Sequence of chain 1.D:
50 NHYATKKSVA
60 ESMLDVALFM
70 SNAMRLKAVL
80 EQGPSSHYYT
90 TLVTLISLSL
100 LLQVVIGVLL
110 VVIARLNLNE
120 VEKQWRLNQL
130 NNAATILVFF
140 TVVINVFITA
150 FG

Binding-site contacts:
Ligand atom C19 contacts residue ALA132 of chain 1.D at 4.2 Å (hydrophobic).
Ligand atom C3 contacts residue ASN131 of chain 1.D at 4.5 Å.
Ligand atom C19 contacts residue ILE135 of chain 1.D at 3.6 Å (hydrophobic).
Ligand atom C4 contacts residue VAL111 of chain 1.A at 4.2 Å (hydrophobic).
Ligand atom C2 contacts residue ASN131 of chain 1.D at 4.4 Å.
Ligand atom C19 contacts residue ASN131 of chain 1.D at 3.6 Å.
Ligand atom C18 contacts residue ILE135 of chain 1.D at 3.8 Å (hydrophobic).
Ligand atom C8 contacts residue ILE135 of chain 1.D at 4.1 Å (hydrophobic).
Ligand atom C10 contacts residue ILE135 of chain 1.D at 4.4 Å (hydrophobic).
Ligand atom C4 contacts residue ASN131 of chain 1.D at 4.4 Å.
Ligand atom C5 contacts residue ILE135 of chain 1.D at 4.3 Å (hydrophobic).
Ligand atom C20 contacts residue LEU136 of chain 1.D at 4.5 Å (hydrophobic).
Ligand atom O1 contacts residue ASN131 of chain 1.D at 3.9 Å.
Ligand atom C18 contacts residue LEU136 of chain 1.D at 3.9 Å (hydrophobic).
Ligand atom C6 contacts residue ILE135 of chain 1.D at 4.4 Å (hydrophobic).
Ligand atom C7 contacts residue ILE135 of chain 1.D at 4.5 Å (hydrophobic).
Ligand atom C2 contacts residue GLN128 of chain 1.D at 4.5 Å.

This protein binds this small molecule.
Small molecule (SMILES): CC(C)CCC[C@@H](C)[C@H]1CC[C@H]2[C@@H]3CC=C4C[C@@H](O)CC[C@]4(C)[C@H]3CC[C@]12C

Sequence of chain 1.A:
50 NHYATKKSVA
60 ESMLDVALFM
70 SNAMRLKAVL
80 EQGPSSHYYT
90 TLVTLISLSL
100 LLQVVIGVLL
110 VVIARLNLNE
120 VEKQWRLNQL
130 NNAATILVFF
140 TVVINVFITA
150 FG